The small molecule below binds the protein below.
Small molecule (SMILES): CC(=O)N[C@@H]1[C@@H](O)[C@H](O)[C@@H](CO)O[C@H]1O

Sequence of chain 1.E:
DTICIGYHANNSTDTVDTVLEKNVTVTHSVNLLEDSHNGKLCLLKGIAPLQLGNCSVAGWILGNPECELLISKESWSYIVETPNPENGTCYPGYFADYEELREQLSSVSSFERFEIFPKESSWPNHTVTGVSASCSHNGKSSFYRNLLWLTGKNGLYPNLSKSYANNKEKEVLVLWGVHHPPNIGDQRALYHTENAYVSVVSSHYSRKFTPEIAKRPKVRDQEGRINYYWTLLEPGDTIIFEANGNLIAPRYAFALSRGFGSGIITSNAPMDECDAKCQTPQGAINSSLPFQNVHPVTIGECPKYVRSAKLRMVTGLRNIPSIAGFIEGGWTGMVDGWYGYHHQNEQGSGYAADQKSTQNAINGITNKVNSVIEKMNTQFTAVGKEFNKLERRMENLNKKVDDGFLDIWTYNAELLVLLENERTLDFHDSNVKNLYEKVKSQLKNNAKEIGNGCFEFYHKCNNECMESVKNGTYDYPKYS

Binding-site contacts:
Ligand atom C8 contacts residue GLU493 of chain 1.E at 4.5 Å.
Ligand atom O7 contacts residue SER494 of chain 1.E at 4.0 Å.
Ligand atom O6 contacts residue ASN497 of chain 1.E at 4.1 Å.
Ligand atom O7 contacts residue THR499 of chain 1.E at 3.9 Å.
Ligand atom C2 contacts residue ASN497 of chain 1.E at 2.4 Å.
Ligand atom C3 contacts residue ASN497 of chain 1.E at 3.8 Å.
Ligand atom C5 contacts residue ASN497 of chain 1.E at 3.7 Å.
Ligand atom C1 contacts residue ASN497 of chain 1.E at 1.4 Å.
Ligand atom C7 contacts residue ASN497 of chain 1.E at 3.5 Å.
Ligand atom C7 contacts residue SER494 of chain 1.E at 4.4 Å.
Ligand atom O7 contacts residue ASN497 of chain 1.E at 3.7 Å.
Ligand atom C8 contacts residue GLU490 of chain 1.E at 3.9 Å.
Ligand atom O5 contacts residue ASN497 of chain 1.E at 2.4 Å (h-bond).
Ligand atom C1 contacts residue THR499 of chain 1.E at 4.5 Å.
Ligand atom C8 contacts residue SER494 of chain 1.E at 4.3 Å.
Ligand atom N2 contacts residue ASN497 of chain 1.E at 2.9 Å (h-bond).
Ligand atom C2 contacts residue THR499 of chain 1.E at 4.5 Å.
Ligand atom C4 contacts residue ASN497 of chain 1.E at 4.2 Å.